A protein and the small-molecule ligand that binds it are described below.
Small molecule (SMILES): CC(=O)N[C@H]1[C@H](O[C@H]2[C@H](O)[C@@H](NC(C)=O)CO[C@@H]2CO)O[C@H](CO)[C@@H](O)[C@@H]1O

Binding-site contacts:
Ligand atom O6 contacts residue ALA68 of chain 2.A at 4.2 Å.
Ligand atom C6 contacts residue VAL102 of chain 2.A at 4.4 Å (hydrophobic).
Ligand atom N2 contacts residue SER19 of chain 2.A at 2.9 Å (h-bond).
Ligand atom C8 contacts residue ALA103 of chain 2.A at 3.5 Å (hydrophobic).
Ligand atom C8 contacts residue ARG67 of chain 2.A at 3.3 Å.
Ligand atom C8 contacts residue GLN104 of chain 2.A at 4.2 Å.
Ligand atom C7 contacts residue ASN18 of chain 2.A at 3.8 Å.
Ligand atom O7 contacts residue ASN18 of chain 2.A at 4.2 Å.
Ligand atom C7 contacts residue ALA103 of chain 2.A at 4.4 Å (hydrophobic).
Ligand atom C7 contacts residue PHE66 of chain 2.A at 3.5 Å (hydrophobic).
Ligand atom C2 contacts residue ASN18 of chain 2.A at 2.5 Å.
Ligand atom C6 contacts residue ALA103 of chain 2.A at 4.4 Å (hydrophobic).
Ligand atom N2 contacts residue ASN18 of chain 2.A at 2.9 Å (h-bond).
Ligand atom C8 contacts residue PHE66 of chain 2.A at 3.2 Å (hydrophobic).
Ligand atom C2 contacts residue PHE66 of chain 2.A at 4.0 Å (hydrophobic).
Ligand atom O6 contacts residue VAL102 of chain 2.A at 3.9 Å.
Ligand atom C5 contacts residue ALA103 of chain 2.A at 4.2 Å (hydrophobic).
Ligand atom N2 contacts residue PHE66 of chain 2.A at 3.7 Å.
Ligand atom O7 contacts residue ALA103 of chain 2.A at 4.4 Å.
Ligand atom C1 contacts residue SER19 of chain 2.A at 3.6 Å.
Ligand atom O5 contacts residue VAL102 of chain 2.A at 3.7 Å.
Ligand atom C7 contacts residue ARG67 of chain 2.A at 4.4 Å.
Ligand atom O5 contacts residue ASN18 of chain 2.A at 2.3 Å (h-bond).
Ligand atom O7 contacts residue PRO65 of chain 2.A at 4.2 Å.
Ligand atom C3 contacts residue ASN18 of chain 2.A at 3.9 Å.
Ligand atom O7 contacts residue SER19 of chain 2.A at 4.1 Å.
Ligand atom C1 contacts residue PHE66 of chain 2.A at 3.9 Å (hydrophobic).
Ligand atom O6 contacts residue ALA103 of chain 2.A at 3.1 Å (h-bond).
Ligand atom C7 contacts residue SER19 of chain 2.A at 3.9 Å.
Ligand atom O5 contacts residue ALA68 of chain 2.A at 4.1 Å.
Ligand atom C4 contacts residue ASN18 of chain 2.A at 4.2 Å.
Ligand atom C8 contacts residue ASN18 of chain 2.A at 4.1 Å.
Ligand atom C2 contacts residue SER19 of chain 2.A at 3.6 Å.
Ligand atom O7 contacts residue PHE66 of chain 2.A at 3.9 Å.
Ligand atom C1 contacts residue ASN18 of chain 2.A at 1.5 Å.
Ligand atom O3 contacts residue SER19 of chain 2.A at 4.4 Å.
Ligand atom C5 contacts residue VAL102 of chain 2.A at 4.3 Å (hydrophobic).
Ligand atom C3 contacts residue SER19 of chain 2.A at 3.7 Å.
Ligand atom C6 contacts residue ALA68 of chain 2.A at 3.8 Å (hydrophobic).
Ligand atom C5 contacts residue ASN18 of chain 2.A at 3.6 Å.

Sequence of chain 2.A:
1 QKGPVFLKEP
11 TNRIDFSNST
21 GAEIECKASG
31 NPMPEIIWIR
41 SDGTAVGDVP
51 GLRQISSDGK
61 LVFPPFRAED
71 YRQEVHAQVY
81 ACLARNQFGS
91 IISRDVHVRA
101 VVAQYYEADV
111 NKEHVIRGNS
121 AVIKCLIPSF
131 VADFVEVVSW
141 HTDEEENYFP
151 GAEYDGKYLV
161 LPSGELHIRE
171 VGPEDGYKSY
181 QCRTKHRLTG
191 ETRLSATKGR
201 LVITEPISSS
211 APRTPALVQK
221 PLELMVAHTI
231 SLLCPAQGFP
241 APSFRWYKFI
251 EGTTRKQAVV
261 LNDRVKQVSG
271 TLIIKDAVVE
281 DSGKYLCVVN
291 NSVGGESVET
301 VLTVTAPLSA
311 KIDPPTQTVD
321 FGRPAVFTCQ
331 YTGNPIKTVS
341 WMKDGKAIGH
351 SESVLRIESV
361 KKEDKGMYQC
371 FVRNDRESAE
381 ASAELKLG